Binding-site contacts:
Ligand atom C08 contacts residue GLY94 of chain 1.A at 3.7 Å.
Ligand atom O25 contacts residue ARG15 of chain 1.A at 3.6 Å (salt-bridge).
Ligand atom O25 contacts residue ARG98 of chain 1.A at 3.0 Å (salt-bridge).
Ligand atom N02 contacts residue LEU141 of chain 1.A at 3.8 Å.
Ligand atom C14 contacts residue ALA38 of chain 1.A at 3.8 Å (hydrophobic).
Ligand atom C08 contacts residue TYR90 of chain 1.A at 3.8 Å (hydrophobic).
Ligand atom N02 contacts residue LEU17 of chain 1.A at 3.8 Å.
Ligand atom N03 contacts residue TYR90 of chain 1.A at 3.7 Å.
Ligand atom C06 contacts residue GLY94 of chain 1.A at 3.8 Å.
Ligand atom C19 contacts residue VAL157 of chain 1.A at 3.5 Å (hydrophobic).
Ligand atom F24 contacts residue LEU141 of chain 1.A at 3.6 Å.
Ligand atom C13 contacts residue LEU141 of chain 1.A at 3.8 Å (hydrophobic).
Ligand atom C11 contacts residue ARG15 of chain 1.A at 3.8 Å.
Ligand atom C12 contacts residue ALA91 of chain 1.A at 3.6 Å (hydrophobic).
Ligand atom C07 contacts residue ARG15 of chain 1.A at 3.8 Å.
Ligand atom C21 contacts residue LEU141 of chain 1.A at 3.8 Å (hydrophobic).
Ligand atom C07 contacts residue GLY94 of chain 1.A at 3.7 Å.
Ligand atom C18 contacts residue LEU17 of chain 1.A at 3.4 Å (hydrophobic).
Ligand atom C18 contacts residue GLY18 of chain 1.A at 3.5 Å.
Ligand atom C17 contacts residue GLY18 of chain 1.A at 3.7 Å.
Ligand atom N03 contacts residue GLU89 of chain 1.A at 3.8 Å.
Ligand atom C10 contacts residue GLY94 of chain 1.A at 3.8 Å.
Ligand atom C20 contacts residue VAL157 of chain 1.A at 3.5 Å (hydrophobic).
Ligand atom C12 contacts residue LEU17 of chain 1.A at 3.8 Å (hydrophobic).
Ligand atom N03 contacts residue ALA91 of chain 1.A at 2.9 Å (h-bond).
Ligand atom C15 contacts residue GLU89 of chain 1.A at 3.1 Å.
Ligand atom C05 contacts residue GLY94 of chain 1.A at 3.8 Å.
Ligand atom N04 contacts residue VAL25 of chain 1.A at 3.7 Å.
Ligand atom C15 contacts residue ALA91 of chain 1.A at 3.7 Å (hydrophobic).
Ligand atom N01 contacts residue TYR90 of chain 1.A at 3.6 Å.
Ligand atom O26 contacts residue ALA159 of chain 1.A at 3.1 Å.
Ligand atom C09 contacts residue GLY94 of chain 1.A at 3.7 Å.
Ligand atom C09 contacts residue ALA91 of chain 1.A at 3.1 Å (hydrophobic).
Ligand atom C17 contacts residue LEU17 of chain 1.A at 3.8 Å (hydrophobic).
Ligand atom C08 contacts residue ALA91 of chain 1.A at 3.1 Å (hydrophobic).
Ligand atom C15 contacts residue ALA38 of chain 1.A at 3.5 Å (hydrophobic).
Ligand atom N01 contacts residue ALA91 of chain 1.A at 2.5 Å (h-bond).
Ligand atom O26 contacts residue LEU17 of chain 1.A at 3.8 Å.
Ligand atom C08 contacts residue PRO92 of chain 1.A at 3.8 Å (hydrophobic).
Ligand atom C14 contacts residue LEU141 of chain 1.A at 3.7 Å (hydrophobic).

Sequence of chain 1.A:
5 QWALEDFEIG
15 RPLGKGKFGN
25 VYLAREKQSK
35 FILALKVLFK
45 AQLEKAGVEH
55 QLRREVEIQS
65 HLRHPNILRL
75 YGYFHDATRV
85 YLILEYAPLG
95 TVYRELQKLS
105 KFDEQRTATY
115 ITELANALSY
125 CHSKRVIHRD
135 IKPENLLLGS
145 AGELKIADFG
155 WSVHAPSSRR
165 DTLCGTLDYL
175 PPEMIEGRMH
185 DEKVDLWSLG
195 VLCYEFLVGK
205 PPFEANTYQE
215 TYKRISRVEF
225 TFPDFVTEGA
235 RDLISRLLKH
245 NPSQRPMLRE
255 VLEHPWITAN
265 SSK

The protein below binds the small molecule below.
Small molecule (SMILES): O=C(O)c1ccc(Nc2nccc(Nc3ccccc3F)n2)cc1